The small molecule below binds the protein below.
Small molecule (SMILES): CCN(Cc1cc(=O)n2c3c(sc2n1)CCC3)c1ccc(F)cc1

Sequence of chain 1.A:
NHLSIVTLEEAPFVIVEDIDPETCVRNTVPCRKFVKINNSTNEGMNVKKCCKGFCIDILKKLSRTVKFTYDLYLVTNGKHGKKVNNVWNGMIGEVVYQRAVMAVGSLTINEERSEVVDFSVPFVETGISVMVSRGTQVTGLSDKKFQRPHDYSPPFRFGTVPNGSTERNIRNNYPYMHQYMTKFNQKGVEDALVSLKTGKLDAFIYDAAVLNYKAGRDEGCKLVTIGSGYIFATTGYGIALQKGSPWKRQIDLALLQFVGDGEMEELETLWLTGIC

Sequence of chain 1.B:
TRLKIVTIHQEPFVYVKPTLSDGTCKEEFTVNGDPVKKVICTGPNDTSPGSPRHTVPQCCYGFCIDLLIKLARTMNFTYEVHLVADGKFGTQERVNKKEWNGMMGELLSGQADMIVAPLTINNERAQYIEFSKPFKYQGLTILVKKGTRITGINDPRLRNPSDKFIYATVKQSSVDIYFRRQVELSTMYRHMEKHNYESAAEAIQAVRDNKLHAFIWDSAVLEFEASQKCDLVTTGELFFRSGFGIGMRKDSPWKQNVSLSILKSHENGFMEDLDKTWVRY

Binding-site contacts:
Ligand atom C contacts residue HIS273 of chain 1.B at 3.7 Å.
Ligand atom C5 contacts residue PRO141 of chain 1.B at 3.7 Å (hydrophobic).
Ligand atom C16 contacts residue GLY243 of chain 1.A at 3.4 Å.
Ligand atom C17 contacts residue PRO129 of chain 1.A at 3.7 Å (hydrophobic).
Ligand atom C17 contacts residue THR242 of chain 1.A at 3.2 Å.
Ligand atom C14 contacts residue HIS273 of chain 1.B at 3.7 Å.
Ligand atom C10 contacts residue VAL266 of chain 1.A at 3.6 Å (hydrophobic).
Ligand atom F contacts residue LYS140 of chain 1.B at 3.3 Å.
Ligand atom F contacts residue ILE116 of chain 1.A at 3.4 Å.
Ligand atom C contacts residue TYR144 of chain 1.B at 3.5 Å (hydrophobic).
Ligand atom C5 contacts residue TYR144 of chain 1.B at 3.3 Å (hydrophobic).
Ligand atom C8 contacts residue TYR144 of chain 1.B at 3.7 Å (hydrophobic).
Ligand atom C3 contacts residue TYR144 of chain 1.B at 3.7 Å (hydrophobic).
Ligand atom S contacts residue VAL131 of chain 1.A at 3.6 Å.
Ligand atom C6 contacts residue TYR144 of chain 1.B at 3.5 Å (hydrophobic).
Ligand atom C1 contacts residue THR241 of chain 1.A at 3.6 Å.
Ligand atom C4 contacts residue PRO141 of chain 1.B at 3.7 Å (hydrophobic).
Ligand atom C12 contacts residue THR242 of chain 1.A at 3.6 Å.
Ligand atom C contacts residue PHE142 of chain 1.B at 3.7 Å (hydrophobic).
Ligand atom C16 contacts residue THR242 of chain 1.A at 3.5 Å.
Ligand atom N1 contacts residue PRO129 of chain 1.A at 3.7 Å.
Ligand atom C14 contacts residue PRO141 of chain 1.B at 3.7 Å (hydrophobic).
Ligand atom S contacts residue GLU132 of chain 1.A at 3.5 Å (salt-bridge).
Ligand atom C16 contacts residue PRO129 of chain 1.A at 3.7 Å (hydrophobic).
Ligand atom C17 contacts residue GLY243 of chain 1.A at 3.6 Å.
Ligand atom N contacts residue THR242 of chain 1.A at 3.6 Å.
Ligand atom O contacts residue TYR144 of chain 1.B at 3.6 Å.
Ligand atom C2 contacts residue THR242 of chain 1.A at 3.2 Å.
Ligand atom C contacts residue LYS143 of chain 1.B at 3.4 Å.
Ligand atom O contacts residue PRO141 of chain 1.B at 3.4 Å.
Ligand atom C7 contacts residue PRO129 of chain 1.A at 3.5 Å (hydrophobic).
Ligand atom C13 contacts residue HIS273 of chain 1.B at 3.5 Å.
Ligand atom C15 contacts residue THR242 of chain 1.A at 3.7 Å.
Ligand atom C2 contacts residue GLU132 of chain 1.A at 3.7 Å.
Ligand atom F contacts residue LEU270 of chain 1.B at 3.3 Å.
Ligand atom C4 contacts residue TYR144 of chain 1.B at 3.6 Å (hydrophobic).
Ligand atom N2 contacts residue GLU132 of chain 1.A at 3.5 Å.
Ligand atom C13 contacts residue PRO141 of chain 1.B at 3.4 Å (hydrophobic).
Ligand atom N1 contacts residue TYR144 of chain 1.B at 3.4 Å.
Ligand atom O contacts residue GLY250 of chain 1.B at 3.3 Å.